A protein and the small-molecule ligand that binds it are described below.
Small molecule (SMILES): CCOC(=O)c1ccc(OCCCCC2CCN(c3ccc(C)nn3)CC2)cc1

Sequence of chain 33.D:
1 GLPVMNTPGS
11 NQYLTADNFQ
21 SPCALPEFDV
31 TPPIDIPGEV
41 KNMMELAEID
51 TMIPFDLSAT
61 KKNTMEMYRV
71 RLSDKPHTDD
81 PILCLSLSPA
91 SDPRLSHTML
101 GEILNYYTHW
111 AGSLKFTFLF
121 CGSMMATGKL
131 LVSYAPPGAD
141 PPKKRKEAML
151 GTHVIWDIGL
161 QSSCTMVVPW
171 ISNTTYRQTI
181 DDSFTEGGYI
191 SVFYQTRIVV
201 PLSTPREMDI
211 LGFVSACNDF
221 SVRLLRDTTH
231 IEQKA

Sequence of chain 33.B:
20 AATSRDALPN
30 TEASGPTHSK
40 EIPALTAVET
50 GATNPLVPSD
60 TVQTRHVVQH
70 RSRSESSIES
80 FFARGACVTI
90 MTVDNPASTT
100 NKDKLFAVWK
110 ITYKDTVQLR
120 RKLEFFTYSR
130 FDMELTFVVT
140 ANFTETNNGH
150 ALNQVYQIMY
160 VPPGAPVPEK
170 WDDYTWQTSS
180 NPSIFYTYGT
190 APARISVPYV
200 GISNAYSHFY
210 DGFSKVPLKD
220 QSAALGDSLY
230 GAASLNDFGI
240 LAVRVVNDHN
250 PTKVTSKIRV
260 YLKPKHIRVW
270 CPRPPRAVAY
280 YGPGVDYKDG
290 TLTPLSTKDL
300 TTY

Binding-site contacts:
Ligand atom C13 contacts residue MET132 of chain 33.B at 3.8 Å (hydrophobic).
Ligand atom N6 contacts residue VAL196 of chain 33.B at 3.8 Å.
Ligand atom C1 contacts residue ILE183 of chain 33.B at 3.5 Å (hydrophobic).
Ligand atom C20 contacts residue PHE237 of chain 33.B at 3.4 Å (hydrophobic).
Ligand atom C23 contacts residue PHE237 of chain 33.B at 3.8 Å (hydrophobic).
Ligand atom C15 contacts residue MET132 of chain 33.B at 3.6 Å (hydrophobic).
Ligand atom C19 contacts residue PHE237 of chain 33.B at 3.5 Å (hydrophobic).
Ligand atom C7 contacts residue TYR159 of chain 33.B at 3.7 Å (hydrophobic).
Ligand atom C8 contacts residue TYR159 of chain 33.B at 3.5 Å (hydrophobic).
Ligand atom C8 contacts residue VAL196 of chain 33.B at 3.7 Å (hydrophobic).
Ligand atom C18 contacts residue PHE237 of chain 33.B at 3.8 Å (hydrophobic).
Ligand atom C14 contacts residue MET132 of chain 33.B at 3.5 Å (hydrophobic).
Ligand atom C4 contacts residue ILE194 of chain 33.B at 3.8 Å (hydrophobic).
Ligand atom C14 contacts residue VAL199 of chain 33.B at 3.8 Å (hydrophobic).
Ligand atom C10 contacts residue MET132 of chain 33.B at 3.7 Å (hydrophobic).
Ligand atom O24 contacts residue TYR112 of chain 33.B at 3.8 Å.
Ligand atom C3 contacts residue PRO181 of chain 33.B at 3.7 Å (hydrophobic).
Ligand atom C26 contacts residue LYS113 of chain 33.B at 3.7 Å.
Ligand atom C12 contacts residue VAL199 of chain 33.B at 3.7 Å (hydrophobic).
Ligand atom C26 contacts residue THR111 of chain 33.B at 3.6 Å.
Ligand atom O16 contacts residue MET132 of chain 33.B at 3.6 Å.
Ligand atom C4 contacts residue TYR159 of chain 33.B at 3.7 Å (hydrophobic).
Ligand atom C21 contacts residue PHE237 of chain 33.B at 3.7 Å (hydrophobic).
Ligand atom O25 contacts residue THR111 of chain 33.B at 3.4 Å (h-bond).
Ligand atom C20 contacts residue TYR112 of chain 33.B at 3.4 Å (hydrophobic).
Ligand atom C23 contacts residue TYR112 of chain 33.B at 3.3 Å (hydrophobic).
Ligand atom C5 contacts residue ILE194 of chain 33.B at 3.8 Å (hydrophobic).
Ligand atom C5 contacts residue TYR159 of chain 33.B at 3.7 Å (hydrophobic).
Ligand atom C7 contacts residue VAL196 of chain 33.B at 3.5 Å (hydrophobic).
Ligand atom C13 contacts residue PHE237 of chain 33.B at 3.7 Å (hydrophobic).
Ligand atom N4 contacts residue LEU240 of chain 33.B at 3.3 Å.
Ligand atom C21 contacts residue TYR112 of chain 33.B at 3.4 Å (hydrophobic).
Ligand atom C1 contacts residue ILE157 of chain 33.B at 3.4 Å (hydrophobic).
Ligand atom C3 contacts residue TYR159 of chain 33.B at 3.7 Å (hydrophobic).
Ligand atom N3 contacts residue LEU240 of chain 33.B at 3.4 Å.
Ligand atom C11 contacts residue LEU134 of chain 33.B at 3.8 Å (hydrophobic).
Ligand atom C4 contacts residue ALA24 of chain 33.D at 3.5 Å (hydrophobic).
Ligand atom O25 contacts residue TYR112 of chain 33.B at 3.4 Å.
Ligand atom C27 contacts residue ASP236 of chain 33.B at 3.6 Å.
Ligand atom C3 contacts residue ALA24 of chain 33.D at 3.5 Å (hydrophobic).